Binding-site contacts:
Ligand atom C5 contacts residue GLN801 of chain 1.C at 4.2 Å.
Ligand atom C1 contacts residue ASN798 of chain 1.C at 1.4 Å.
Ligand atom C7 contacts residue ASN798 of chain 1.C at 3.6 Å.
Ligand atom C5 contacts residue ASN798 of chain 1.C at 3.6 Å.
Ligand atom O5 contacts residue ASN798 of chain 1.C at 2.3 Å (h-bond).
Ligand atom O6 contacts residue GLN801 of chain 1.C at 3.9 Å.
Ligand atom C2 contacts residue ASN798 of chain 1.C at 2.5 Å.
Ligand atom N2 contacts residue ASN798 of chain 1.C at 3.0 Å (h-bond).
Ligand atom O5 contacts residue GLN801 of chain 1.C at 4.5 Å.
Ligand atom O6 contacts residue SER800 of chain 1.C at 4.3 Å.
Ligand atom C3 contacts residue ASN798 of chain 1.C at 3.8 Å.
Ligand atom O7 contacts residue ASN798 of chain 1.C at 3.9 Å.
Ligand atom O5 contacts residue SER800 of chain 1.C at 3.2 Å (h-bond).
Ligand atom C4 contacts residue ASN798 of chain 1.C at 4.2 Å.
Ligand atom C6 contacts residue SER800 of chain 1.C at 3.6 Å.
Ligand atom C8 contacts residue GLN801 of chain 1.C at 4.2 Å.
Ligand atom C1 contacts residue SER800 of chain 1.C at 3.7 Å.
Ligand atom C5 contacts residue SER800 of chain 1.C at 3.3 Å.
Ligand atom C6 contacts residue GLN801 of chain 1.C at 3.3 Å.

Sequence of chain 1.C:
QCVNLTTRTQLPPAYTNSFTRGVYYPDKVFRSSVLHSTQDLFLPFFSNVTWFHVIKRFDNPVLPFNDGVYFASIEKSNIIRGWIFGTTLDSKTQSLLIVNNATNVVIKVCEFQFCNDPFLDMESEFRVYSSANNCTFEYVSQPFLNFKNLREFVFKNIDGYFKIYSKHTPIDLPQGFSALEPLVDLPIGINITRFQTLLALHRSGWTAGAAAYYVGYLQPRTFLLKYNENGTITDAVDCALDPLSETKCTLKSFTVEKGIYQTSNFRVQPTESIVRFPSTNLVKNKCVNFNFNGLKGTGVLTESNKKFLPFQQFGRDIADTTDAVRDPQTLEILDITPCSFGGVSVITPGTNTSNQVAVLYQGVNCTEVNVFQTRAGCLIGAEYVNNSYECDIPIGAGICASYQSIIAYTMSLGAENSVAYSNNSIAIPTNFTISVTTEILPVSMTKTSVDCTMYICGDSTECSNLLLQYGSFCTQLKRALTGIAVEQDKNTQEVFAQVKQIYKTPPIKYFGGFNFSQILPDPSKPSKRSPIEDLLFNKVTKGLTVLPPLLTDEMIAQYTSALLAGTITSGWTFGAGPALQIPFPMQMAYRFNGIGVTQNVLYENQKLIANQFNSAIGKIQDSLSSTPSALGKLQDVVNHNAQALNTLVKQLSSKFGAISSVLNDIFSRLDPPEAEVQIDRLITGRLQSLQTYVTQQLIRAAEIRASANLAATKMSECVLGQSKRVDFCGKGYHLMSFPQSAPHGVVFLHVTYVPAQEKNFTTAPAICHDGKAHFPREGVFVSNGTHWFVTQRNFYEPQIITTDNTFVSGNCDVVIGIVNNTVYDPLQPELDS

A small-molecule ligand and the protein it binds are described below.
Small molecule (SMILES): CC(=O)N[C@H]1[C@H](O[C@H]2[C@H](O)[C@@H](NC(C)=O)CO[C@@H]2CO)O[C@H](CO)[C@@H](O)[C@@H]1O